This small molecule binds to this protein.
Small molecule (SMILES): CC(=O)N[C@@H]1[C@@H](O)[C@H](O)[C@@H](CO)O[C@H]1O

Binding-site contacts:
Ligand atom C5 contacts residue THR89 of chain 33.C at 4.1 Å.
Ligand atom C6 contacts residue THR120 of chain 33.C at 3.4 Å.
Ligand atom N2 contacts residue TYR90 of chain 33.C at 4.5 Å.
Ligand atom C5 contacts residue ASN118 of chain 33.C at 3.7 Å.
Ligand atom O5 contacts residue ASN118 of chain 33.C at 2.4 Å (h-bond).
Ligand atom O5 contacts residue PHE119 of chain 33.C at 4.2 Å.
Ligand atom O5 contacts residue THR89 of chain 33.C at 3.8 Å.
Ligand atom C5 contacts residue THR120 of chain 33.C at 4.0 Å.
Ligand atom C1 contacts residue THR89 of chain 33.C at 3.9 Å.
Ligand atom N2 contacts residue ASN118 of chain 33.C at 2.9 Å (h-bond).
Ligand atom O7 contacts residue ASN118 of chain 33.C at 4.5 Å.
Ligand atom C3 contacts residue ASN118 of chain 33.C at 3.8 Å.
Ligand atom C1 contacts residue SER66 of chain 33.C at 4.2 Å.
Ligand atom C6 contacts residue PHE119 of chain 33.C at 4.1 Å (hydrophobic).
Ligand atom C1 contacts residue ASN118 of chain 33.C at 1.4 Å.
Ligand atom C8 contacts residue ASN118 of chain 33.C at 3.9 Å.
Ligand atom C7 contacts residue TYR90 of chain 33.C at 3.8 Å (hydrophobic).
Ligand atom C2 contacts residue SER66 of chain 33.C at 4.4 Å.
Ligand atom C6 contacts residue THR89 of chain 33.C at 4.2 Å.
Ligand atom O7 contacts residue TYR90 of chain 33.C at 3.7 Å.
Ligand atom O6 contacts residue THR120 of chain 33.C at 3.1 Å (h-bond).
Ligand atom C8 contacts residue TYR90 of chain 33.C at 3.9 Å (hydrophobic).
Ligand atom O6 contacts residue ASN118 of chain 33.C at 4.1 Å.
Ligand atom O6 contacts residue PHE119 of chain 33.C at 2.8 Å (h-bond).
Ligand atom C2 contacts residue ASN118 of chain 33.C at 2.4 Å.
Ligand atom O6 contacts residue THR89 of chain 33.C at 3.5 Å.
Ligand atom C4 contacts residue ASN118 of chain 33.C at 4.2 Å.
Ligand atom O5 contacts residue THR120 of chain 33.C at 3.4 Å (h-bond).
Ligand atom C7 contacts residue ASN118 of chain 33.C at 3.6 Å.

Sequence of chain 33.C:
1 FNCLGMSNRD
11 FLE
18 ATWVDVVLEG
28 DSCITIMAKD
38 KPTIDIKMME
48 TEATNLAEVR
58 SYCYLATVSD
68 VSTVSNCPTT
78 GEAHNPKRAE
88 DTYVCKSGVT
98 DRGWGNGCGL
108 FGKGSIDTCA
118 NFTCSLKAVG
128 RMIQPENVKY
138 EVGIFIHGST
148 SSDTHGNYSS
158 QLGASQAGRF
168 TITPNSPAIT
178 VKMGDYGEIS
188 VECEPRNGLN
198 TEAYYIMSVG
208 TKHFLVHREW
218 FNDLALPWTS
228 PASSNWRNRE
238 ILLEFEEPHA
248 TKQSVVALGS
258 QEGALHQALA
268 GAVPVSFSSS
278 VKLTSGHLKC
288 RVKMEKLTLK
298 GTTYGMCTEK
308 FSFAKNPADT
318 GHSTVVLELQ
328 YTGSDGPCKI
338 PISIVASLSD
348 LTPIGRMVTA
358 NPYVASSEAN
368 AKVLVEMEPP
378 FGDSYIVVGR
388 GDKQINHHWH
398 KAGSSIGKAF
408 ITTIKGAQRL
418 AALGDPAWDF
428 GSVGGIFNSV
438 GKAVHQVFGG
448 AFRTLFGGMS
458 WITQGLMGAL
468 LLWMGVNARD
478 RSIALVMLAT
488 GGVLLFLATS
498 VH